A small-molecule ligand and the protein it binds are described below.
Small molecule (SMILES): CC(=O)N[C@H]1[C@H](O[C@H]2[C@H](O)[C@@H](NC(C)=O)CO[C@@H]2CO)O[C@H](CO)[C@@H](O)[C@@H]1O

Sequence of chain 3.A:
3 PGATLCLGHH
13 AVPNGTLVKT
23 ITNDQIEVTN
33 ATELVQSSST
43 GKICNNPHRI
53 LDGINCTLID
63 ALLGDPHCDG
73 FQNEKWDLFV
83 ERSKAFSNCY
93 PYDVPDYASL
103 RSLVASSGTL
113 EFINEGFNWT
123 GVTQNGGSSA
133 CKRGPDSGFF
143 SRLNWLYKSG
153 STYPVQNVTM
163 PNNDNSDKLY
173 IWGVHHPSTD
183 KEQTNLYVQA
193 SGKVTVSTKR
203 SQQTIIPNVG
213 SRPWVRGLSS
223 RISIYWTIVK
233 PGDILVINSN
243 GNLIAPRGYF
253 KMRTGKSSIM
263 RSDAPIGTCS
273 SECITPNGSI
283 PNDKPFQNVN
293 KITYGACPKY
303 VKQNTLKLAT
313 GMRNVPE

Binding-site contacts:
Ligand atom N2 contacts residue VAL291 of chain 3.A at 3.5 Å (h-bond).
Ligand atom C5 contacts residue ASN279 of chain 3.A at 3.7 Å.
Ligand atom C4 contacts residue ASN279 of chain 3.A at 4.2 Å.
Ligand atom C1 contacts residue VAL291 of chain 3.A at 3.6 Å (hydrophobic).
Ligand atom C5 contacts residue ASN292 of chain 3.A at 4.0 Å.
Ligand atom N2 contacts residue ASN279 of chain 3.A at 2.8 Å (h-bond).
Ligand atom C8 contacts residue GLU69 of chain 3.B at 3.5 Å.
Ligand atom C1 contacts residue ASN292 of chain 3.A at 4.0 Å.
Ligand atom C2 contacts residue ASN279 of chain 3.A at 2.3 Å.
Ligand atom C3 contacts residue ASN279 of chain 3.A at 3.7 Å.
Ligand atom C1 contacts residue ASN279 of chain 3.A at 1.4 Å.
Ligand atom O7 contacts residue ASN279 of chain 3.A at 3.2 Å (h-bond).
Ligand atom C2 contacts residue VAL291 of chain 3.A at 4.0 Å (hydrophobic).
Ligand atom C3 contacts residue VAL291 of chain 3.A at 4.3 Å (hydrophobic).
Ligand atom O5 contacts residue ASN292 of chain 3.A at 3.7 Å.
Ligand atom C8 contacts residue VAL291 of chain 3.A at 4.4 Å (hydrophobic).
Ligand atom C6 contacts residue ASN292 of chain 3.A at 4.2 Å.
Ligand atom C8 contacts residue SER39 of chain 3.A at 3.5 Å.
Ligand atom C7 contacts residue ASN279 of chain 3.A at 3.3 Å.
Ligand atom C7 contacts residue VAL291 of chain 3.A at 4.3 Å (hydrophobic).
Ligand atom O5 contacts residue ASN279 of chain 3.A at 2.4 Å (h-bond).

Sequence of chain 3.B:
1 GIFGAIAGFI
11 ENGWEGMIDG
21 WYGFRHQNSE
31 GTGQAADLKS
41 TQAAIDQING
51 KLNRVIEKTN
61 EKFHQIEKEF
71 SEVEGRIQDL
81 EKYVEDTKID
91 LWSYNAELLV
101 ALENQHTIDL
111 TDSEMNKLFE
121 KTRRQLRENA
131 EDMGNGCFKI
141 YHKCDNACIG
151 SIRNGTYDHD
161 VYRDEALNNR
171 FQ